The small molecule below binds the protein below.
Small molecule (SMILES): Cc1cc(CCCCCOc2ccc(C3=N[C@@H](C)CO3)cc2)on1

Binding-site contacts:
Ligand atom C6B contacts residue ILE104 of chain 45.A at 3.6 Å (hydrophobic).
Ligand atom N2 contacts residue ASN219 of chain 45.A at 3.0 Å (h-bond).
Ligand atom C4B contacts residue PHE186 of chain 45.A at 3.9 Å (hydrophobic).
Ligand atom C4C contacts residue VAL191 of chain 45.A at 3.3 Å (hydrophobic).
Ligand atom C5A contacts residue PHE186 of chain 45.A at 3.7 Å (hydrophobic).
Ligand atom O1 contacts residue ASN219 of chain 45.A at 3.9 Å.
Ligand atom N3A contacts residue ALA24 of chain 45.C at 3.9 Å.
Ligand atom C4 contacts residue TYR197 of chain 45.A at 3.9 Å (hydrophobic).
Ligand atom C5A contacts residue VAL176 of chain 45.A at 3.8 Å (hydrophobic).
Ligand atom C2A contacts residue TYR152 of chain 45.A at 3.8 Å (hydrophobic).
Ligand atom O1B contacts residue TYR128 of chain 45.A at 3.4 Å (h-bond).
Ligand atom CM1 contacts residue SER175 of chain 45.A at 3.9 Å.
Ligand atom C3B contacts residue TYR152 of chain 45.A at 3.6 Å (hydrophobic).
Ligand atom C4A contacts residue PRO174 of chain 45.A at 3.4 Å (hydrophobic).
Ligand atom CM1 contacts residue LEU14 of chain 41.C at 3.3 Å (hydrophobic).
Ligand atom CM1 contacts residue PRO174 of chain 45.A at 3.8 Å (hydrophobic).
Ligand atom N3A contacts residue TYR152 of chain 45.A at 3.6 Å.
Ligand atom C4 contacts residue PHE124 of chain 45.A at 3.9 Å (hydrophobic).
Ligand atom C5B contacts residue PHE186 of chain 45.A at 3.9 Å (hydrophobic).
Ligand atom C2C contacts residue TYR197 of chain 45.A at 3.8 Å (hydrophobic).
Ligand atom C5B contacts residue MET224 of chain 45.A at 3.2 Å (hydrophobic).
Ligand atom C5 contacts residue LEU106 of chain 45.A at 3.8 Å (hydrophobic).
Ligand atom C2A contacts residue PHE186 of chain 45.A at 3.6 Å (hydrophobic).
Ligand atom O1A contacts residue PHE186 of chain 45.A at 3.2 Å.
Ligand atom C3 contacts residue ASN219 of chain 45.A at 3.9 Å.
Ligand atom C1B contacts residue ILE104 of chain 45.A at 4.0 Å (hydrophobic).
Ligand atom C1C contacts residue LEU106 of chain 45.A at 3.6 Å (hydrophobic).
Ligand atom N3A contacts residue PRO174 of chain 45.A at 3.9 Å.
Ligand atom C4 contacts residue LEU106 of chain 45.A at 3.6 Å (hydrophobic).
Ligand atom C3C contacts residue TYR128 of chain 45.A at 3.3 Å (hydrophobic).
Ligand atom C6B contacts residue MET224 of chain 45.A at 3.6 Å (hydrophobic).
Ligand atom C2B contacts residue VAL188 of chain 45.A at 3.3 Å (hydrophobic).
Ligand atom C1B contacts residue TYR128 of chain 45.A at 3.7 Å (hydrophobic).
Ligand atom C6B contacts residue TYR128 of chain 45.A at 3.4 Å (hydrophobic).
Ligand atom C5C contacts residue VAL191 of chain 45.A at 3.7 Å (hydrophobic).
Ligand atom C4B contacts residue TYR152 of chain 45.A at 4.0 Å (hydrophobic).
Ligand atom C1B contacts residue VAL188 of chain 45.A at 3.7 Å (hydrophobic).
Ligand atom C4C contacts residue TYR197 of chain 45.A at 4.0 Å (hydrophobic).
Ligand atom C3B contacts residue VAL188 of chain 45.A at 3.5 Å (hydrophobic).
Ligand atom CM1 contacts residue VAL176 of chain 45.A at 3.4 Å (hydrophobic).

Sequence of chain 45.C:
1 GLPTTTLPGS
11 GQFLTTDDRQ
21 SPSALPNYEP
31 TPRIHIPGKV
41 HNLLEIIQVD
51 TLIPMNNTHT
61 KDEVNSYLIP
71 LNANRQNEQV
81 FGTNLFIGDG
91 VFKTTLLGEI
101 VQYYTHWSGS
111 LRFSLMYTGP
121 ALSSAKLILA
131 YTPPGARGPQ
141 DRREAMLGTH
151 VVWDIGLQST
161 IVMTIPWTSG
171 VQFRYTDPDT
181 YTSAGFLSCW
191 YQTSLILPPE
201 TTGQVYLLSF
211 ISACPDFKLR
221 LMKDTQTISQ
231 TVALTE

Sequence of chain 45.A:
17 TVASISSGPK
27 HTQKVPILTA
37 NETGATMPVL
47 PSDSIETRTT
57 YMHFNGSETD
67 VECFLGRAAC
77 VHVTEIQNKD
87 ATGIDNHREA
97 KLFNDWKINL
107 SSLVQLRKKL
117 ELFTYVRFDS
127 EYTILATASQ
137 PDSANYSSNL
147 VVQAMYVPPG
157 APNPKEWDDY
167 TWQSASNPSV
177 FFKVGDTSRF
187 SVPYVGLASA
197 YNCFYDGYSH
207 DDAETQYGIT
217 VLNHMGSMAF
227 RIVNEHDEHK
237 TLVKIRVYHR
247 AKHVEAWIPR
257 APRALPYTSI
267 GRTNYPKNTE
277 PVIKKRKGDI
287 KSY

Sequence of chain 41.C:
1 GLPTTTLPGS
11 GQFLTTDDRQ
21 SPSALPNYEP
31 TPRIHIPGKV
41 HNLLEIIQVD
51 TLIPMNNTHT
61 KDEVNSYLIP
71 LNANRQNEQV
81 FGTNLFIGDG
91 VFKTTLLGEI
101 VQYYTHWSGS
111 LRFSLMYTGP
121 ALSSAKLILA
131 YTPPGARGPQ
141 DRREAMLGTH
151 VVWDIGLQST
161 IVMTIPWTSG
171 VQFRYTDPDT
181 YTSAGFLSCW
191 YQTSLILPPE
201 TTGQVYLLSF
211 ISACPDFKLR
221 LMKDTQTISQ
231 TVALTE